Sequence of chain 1.H:
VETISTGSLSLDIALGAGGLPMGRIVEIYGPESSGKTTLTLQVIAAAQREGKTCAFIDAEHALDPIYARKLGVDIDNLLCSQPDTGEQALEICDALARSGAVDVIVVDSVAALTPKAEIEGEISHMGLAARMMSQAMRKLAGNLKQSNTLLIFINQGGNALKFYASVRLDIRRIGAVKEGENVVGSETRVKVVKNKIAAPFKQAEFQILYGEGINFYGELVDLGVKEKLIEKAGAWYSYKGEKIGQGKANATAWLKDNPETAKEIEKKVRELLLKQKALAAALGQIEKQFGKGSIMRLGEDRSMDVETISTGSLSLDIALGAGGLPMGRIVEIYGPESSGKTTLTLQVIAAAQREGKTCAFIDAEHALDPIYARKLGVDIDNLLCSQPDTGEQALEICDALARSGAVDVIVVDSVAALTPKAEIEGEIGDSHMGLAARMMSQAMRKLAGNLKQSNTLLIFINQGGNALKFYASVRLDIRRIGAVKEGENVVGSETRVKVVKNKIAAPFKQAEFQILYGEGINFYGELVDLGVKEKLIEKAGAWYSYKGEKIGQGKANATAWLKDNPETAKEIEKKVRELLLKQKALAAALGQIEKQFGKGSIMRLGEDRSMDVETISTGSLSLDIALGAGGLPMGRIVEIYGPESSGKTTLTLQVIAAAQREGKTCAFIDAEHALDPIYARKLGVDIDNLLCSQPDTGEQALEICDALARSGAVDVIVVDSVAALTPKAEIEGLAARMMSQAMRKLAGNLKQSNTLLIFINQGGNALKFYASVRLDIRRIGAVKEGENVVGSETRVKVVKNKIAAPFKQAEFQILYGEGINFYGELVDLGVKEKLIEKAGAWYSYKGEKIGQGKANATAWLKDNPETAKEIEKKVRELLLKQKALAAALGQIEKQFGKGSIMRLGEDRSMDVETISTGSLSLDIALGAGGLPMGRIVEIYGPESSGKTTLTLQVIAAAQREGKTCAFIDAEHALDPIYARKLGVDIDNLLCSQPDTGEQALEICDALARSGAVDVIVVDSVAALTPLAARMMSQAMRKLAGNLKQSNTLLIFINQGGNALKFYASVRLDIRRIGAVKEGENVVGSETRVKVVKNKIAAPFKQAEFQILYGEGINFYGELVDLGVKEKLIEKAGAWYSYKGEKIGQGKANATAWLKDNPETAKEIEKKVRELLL

The protein below binds the small molecule below.
Small molecule (SMILES): Nc1ncnc2c1ncn2[C@@H]1O[C@H](CO[P](=O)(O)O[P](=O)(O)NP(=O)(O)O)[C@@H](O)[C@H]1O

Binding-site contacts:
Ligand atom O2' contacts residue TYR1287 of chain 1.H at 3.0 Å (h-bond).
Ligand atom N3B contacts residue SER1092 of chain 1.H at 3.6 Å (h-bond).
Ligand atom O1A contacts residue THR1096 of chain 1.H at 3.2 Å (h-bond).
Ligand atom O3' contacts residue TYR1287 of chain 1.H at 3.7 Å.
Ligand atom O1A contacts residue LYS1095 of chain 1.H at 3.6 Å.
Ligand atom O2G contacts residue GLU1091 of chain 1.H at 3.5 Å.
Ligand atom O1G contacts residue LYS1095 of chain 1.H at 3.6 Å (salt-bridge).
Ligand atom PB contacts residue LYS1095 of chain 1.H at 3.1 Å.
Ligand atom C5' contacts residue GLY1094 of chain 1.H at 3.8 Å.
Ligand atom O1G contacts residue GLU1119 of chain 1.H at 3.5 Å (salt-bridge).
Ligand atom O3A contacts residue LYS1095 of chain 1.H at 3.3 Å (salt-bridge).
Ligand atom O1B contacts residue GLU1091 of chain 1.H at 3.9 Å.
Ligand atom C2' contacts residue TYR1287 of chain 1.H at 3.8 Å (hydrophobic).
Ligand atom N3 contacts residue TYR1287 of chain 1.H at 3.7 Å.
Ligand atom O2B contacts residue LYS1095 of chain 1.H at 2.7 Å (salt-bridge).
Ligand atom N3 contacts residue TYR1126 of chain 1.H at 3.7 Å.
Ligand atom O3G contacts residue GLU1091 of chain 1.H at 3.6 Å (salt-bridge).
Ligand atom O1B contacts residue SER1093 of chain 1.H at 3.6 Å.
Ligand atom O1B contacts residue SER1092 of chain 1.H at 3.3 Å (h-bond).
Ligand atom O1G contacts residue MG1 of chain 1.PB at 2.6 Å.
Ligand atom O2B contacts residue MG1 of chain 1.PB at 2.6 Å.
Ligand atom C5' contacts residue THR1097 of chain 1.H at 3.3 Å.
Ligand atom O2G contacts residue LYS1095 of chain 1.H at 3.3 Å (salt-bridge).
Ligand atom O2B contacts residue THR1096 of chain 1.H at 3.2 Å (h-bond).
Ligand atom O1B contacts residue PRO1090 of chain 1.H at 3.6 Å.
Ligand atom PA contacts residue GLY1094 of chain 1.H at 3.8 Å.
Ligand atom C5 contacts residue TYR1126 of chain 1.H at 3.8 Å (hydrophobic).
Ligand atom C4 contacts residue TYR1126 of chain 1.H at 3.7 Å (hydrophobic).
Ligand atom O5' contacts residue GLY1094 of chain 1.H at 3.4 Å.
Ligand atom O1A contacts residue GLY1094 of chain 1.H at 3.3 Å.
Ligand atom PG contacts residue LYS1095 of chain 1.H at 3.9 Å.
Ligand atom PB contacts residue MG1 of chain 1.PB at 3.8 Å.
Ligand atom O4' contacts residue TYR1126 of chain 1.H at 3.3 Å (h-bond).
Ligand atom O3A contacts residue GLY1094 of chain 1.H at 3.2 Å (h-bond).
Ligand atom O1B contacts residue LYS1095 of chain 1.H at 2.5 Å.
Ligand atom C1' contacts residue TYR1287 of chain 1.H at 3.4 Å (hydrophobic).
Ligand atom O3A contacts residue SER1093 of chain 1.H at 3.7 Å.
Ligand atom N6 contacts residue ASP1123 of chain 1.H at 3.8 Å.
Ligand atom O1A contacts residue THR1097 of chain 1.H at 2.8 Å (h-bond).
Ligand atom O2G contacts residue GLN1217 of chain 1.H at 3.4 Å (h-bond).